Sequence of chain 1.XA:
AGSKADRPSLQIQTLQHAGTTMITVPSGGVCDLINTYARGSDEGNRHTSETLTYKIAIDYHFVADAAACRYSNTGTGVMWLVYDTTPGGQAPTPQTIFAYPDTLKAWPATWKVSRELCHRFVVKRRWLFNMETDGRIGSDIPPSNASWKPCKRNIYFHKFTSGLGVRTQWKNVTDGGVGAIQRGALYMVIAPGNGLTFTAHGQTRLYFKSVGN

Binding-site contacts:
Ligand atom OP2 contacts residue HIS149 of chain 1.JA at 3.3 Å.
Ligand atom C2' contacts residue LYS154 of chain 1.JA at 3.6 Å.
Ligand atom C2' contacts residue ARG155 of chain 1.JA at 3.1 Å.
Ligand atom OP1 contacts residue ARG235 of chain 1.XA at 3.1 Å (salt-bridge).
Ligand atom OP2 contacts residue ARG156 of chain 1.JA at 3.7 Å.
Ligand atom C7 contacts residue TYR237 of chain 1.XA at 4.1 Å (hydrophobic).
Ligand atom C8 contacts residue PHE190 of chain 1.XA at 3.5 Å (hydrophobic).
Ligand atom C3' contacts residue ILE42 of chain 1.XA at 3.7 Å (hydrophobic).
Ligand atom C4 contacts residue PHE190 of chain 1.XA at 3.4 Å (hydrophobic).
Ligand atom N1 contacts residue PHE190 of chain 1.XA at 3.7 Å.
Ligand atom C2 contacts residue PHE190 of chain 1.XA at 4.2 Å (hydrophobic).
Ligand atom C1' contacts residue ARG155 of chain 1.JA at 3.6 Å.
Ligand atom O3' contacts residue VAL153 of chain 1.JA at 4.1 Å.
Ligand atom N3 contacts residue PHE190 of chain 1.XA at 3.9 Å.
Ligand atom N3 contacts residue LYS34 of chain 1.JA at 3.3 Å (salt-bridge).
Ligand atom OP1 contacts residue HIS149 of chain 1.JA at 3.0 Å.
Ligand atom C2' contacts residue LEU40 of chain 1.XA at 4.0 Å (hydrophobic).
Ligand atom O4 contacts residue LYS85 of chain 1.XA at 3.2 Å (salt-bridge).
Ligand atom P contacts residue TYR237 of chain 1.XA at 3.8 Å.
Ligand atom N9 contacts residue PHE190 of chain 1.XA at 3.7 Å.
Ligand atom OP1 contacts residue ARG145 of chain 1.JA at 2.3 Å (salt-bridge).
Ligand atom C5' contacts residue ILE42 of chain 1.XA at 3.8 Å (hydrophobic).
Ligand atom C5 contacts residue PHE190 of chain 1.XA at 3.3 Å (hydrophobic).
Ligand atom P contacts residue ARG145 of chain 1.JA at 3.7 Å.
Ligand atom P contacts residue HIS149 of chain 1.JA at 3.8 Å.
Ligand atom N4 contacts residue TYR113 of chain 1.JA at 3.8 Å.
Ligand atom C7 contacts residue LEU40 of chain 1.XA at 3.5 Å (hydrophobic).
Ligand atom OP1 contacts residue ILE42 of chain 1.XA at 4.1 Å.
Ligand atom C2 contacts residue LYS34 of chain 1.JA at 3.3 Å.
Ligand atom OP2 contacts residue TYR237 of chain 1.XA at 2.7 Å (h-bond).
Ligand atom O3' contacts residue SER39 of chain 1.XA at 4.1 Å.
Ligand atom N7 contacts residue PHE190 of chain 1.XA at 3.5 Å.
Ligand atom C6 contacts residue PHE190 of chain 1.XA at 3.3 Å (hydrophobic).
Ligand atom O3' contacts residue TYR237 of chain 1.XA at 3.6 Å.
Ligand atom C2' contacts residue TYR237 of chain 1.XA at 4.0 Å (hydrophobic).
Ligand atom OP2 contacts residue ARG235 of chain 1.XA at 2.5 Å (salt-bridge).
Ligand atom N6 contacts residue PHE190 of chain 1.XA at 3.5 Å.
Ligand atom O5' contacts residue HIS149 of chain 1.JA at 4.2 Å.
Ligand atom OP1 contacts residue VAL153 of chain 1.JA at 3.3 Å.
Ligand atom P contacts residue ARG235 of chain 1.XA at 3.3 Å.

Sequence of chain 1.JA:
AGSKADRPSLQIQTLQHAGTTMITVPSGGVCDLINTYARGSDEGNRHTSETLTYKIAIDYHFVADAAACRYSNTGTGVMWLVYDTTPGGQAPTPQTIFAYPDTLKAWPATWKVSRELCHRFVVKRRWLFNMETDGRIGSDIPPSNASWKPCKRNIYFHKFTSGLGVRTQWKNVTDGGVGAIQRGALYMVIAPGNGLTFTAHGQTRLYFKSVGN

A protein and the small-molecule ligand that binds it are described below.
Small molecule (SMILES): Cc1cn([C@H]2C[C@H](O[P](=O)(O)OC[C@H]3O[C@@H](n4ccc(N)nc4=O)C[C@@H]3O[P](=O)(O)OC[C@H]3O[C@@H](n4ccc(N)nc4=O)C[C@@H]3O[P](=O)(O)OC[C@H]3O[C@@H](n4ccc(N)nc4=O)C[C@@H]3O[P](=O)(O)OC[C@H]3O[C@@H](n4cnc5c(N)ncnc54)C[C@@H]3O)[C@@H](CO[P](=O)(O)O[C@H]3C[C@H](n4cnc5c(N)ncnc54)O[C@@H]3CO[P](=O)(O)O[C@H]3C[C@H](n4cnc5c(N)ncnc54)O[C@@H]3CO[P](=O)(O)O[C@H]3C[C@H](n4cnc5c(N)ncnc54)O[C@@H]3CO[P](=O)(O)O[C@H]3C[C@H](n4cnc5c(N)ncnc54)O[C@@H]3COP(=O)=O)O2)c(=O)[nH]c1=O